The small molecule below binds the protein below.
Small molecule (SMILES): O[C@@H]1CCCC[C@H]1CNc1cc(Br)cc2[nH]ncc12

Sequence of chain 1.A:
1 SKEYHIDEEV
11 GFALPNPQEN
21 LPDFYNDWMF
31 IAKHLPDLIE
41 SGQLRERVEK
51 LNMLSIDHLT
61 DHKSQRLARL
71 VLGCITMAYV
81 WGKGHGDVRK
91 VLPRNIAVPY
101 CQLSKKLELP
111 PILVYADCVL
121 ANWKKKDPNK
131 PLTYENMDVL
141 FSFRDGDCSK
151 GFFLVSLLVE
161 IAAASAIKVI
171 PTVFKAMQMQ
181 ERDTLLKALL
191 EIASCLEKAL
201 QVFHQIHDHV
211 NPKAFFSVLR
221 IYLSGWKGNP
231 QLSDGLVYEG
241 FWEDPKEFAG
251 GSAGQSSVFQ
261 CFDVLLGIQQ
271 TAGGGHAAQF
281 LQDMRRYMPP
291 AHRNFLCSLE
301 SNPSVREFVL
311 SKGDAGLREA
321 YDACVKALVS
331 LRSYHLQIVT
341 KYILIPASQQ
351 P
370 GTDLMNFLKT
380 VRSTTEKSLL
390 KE

Binding-site contacts:
Ligand atom C14 contacts residue PHE215 of chain 1.A at 3.1 Å (hydrophobic).
Ligand atom C06 contacts residue ALA253 of chain 1.A at 3.9 Å (hydrophobic).
Ligand atom N19 contacts residue PHE152 of chain 1.A at 4.1 Å.
Ligand atom C08 contacts residue HEM1 of chain 1.C at 2.6 Å.
Ligand atom C03 contacts residue ALA253 of chain 1.A at 3.9 Å (hydrophobic).
Ligand atom C05 contacts residue SER252 of chain 1.A at 4.0 Å.
Ligand atom BR1 contacts residue CYS118 of chain 1.A at 3.7 Å.
Ligand atom C04 contacts residue PHE152 of chain 1.A at 3.5 Å (hydrophobic).
Ligand atom N07 contacts residue HEM1 of chain 1.C at 3.6 Å.
Ligand atom N19 contacts residue ALA253 of chain 1.A at 3.3 Å.
Ligand atom C12 contacts residue ARG220 of chain 1.A at 3.7 Å.
Ligand atom C06 contacts residue SER252 of chain 1.A at 3.4 Å.
Ligand atom C16 contacts residue SER252 of chain 1.A at 3.6 Å.
Ligand atom C17 contacts residue ALA253 of chain 1.A at 4.0 Å (hydrophobic).
Ligand atom BR1 contacts residue VAL119 of chain 1.A at 3.8 Å.
Ligand atom C04 contacts residue ALA253 of chain 1.A at 3.6 Å (hydrophobic).
Ligand atom N07 contacts residue GLY251 of chain 1.A at 3.0 Å (h-bond).
Ligand atom N18 contacts residue HEM1 of chain 1.C at 2.0 Å.
Ligand atom C16 contacts residue GLY251 of chain 1.A at 3.7 Å.
Ligand atom N18 contacts residue HIS335 of chain 1.A at 4.0 Å.
Ligand atom C13 contacts residue ILE343 of chain 1.A at 4.1 Å (hydrophobic).
Ligand atom C13 contacts residue PHE215 of chain 1.A at 3.4 Å (hydrophobic).
Ligand atom C05 contacts residue PHE152 of chain 1.A at 4.0 Å (hydrophobic).
Ligand atom O11 contacts residue HEM1 of chain 1.C at 3.2 Å (h-bond).
Ligand atom C08 contacts residue GLY251 of chain 1.A at 3.8 Å.
Ligand atom C17 contacts residue HEM1 of chain 1.C at 2.9 Å.
Ligand atom N19 contacts residue HEM1 of chain 1.C at 2.8 Å (h-bond).
Ligand atom N07 contacts residue SER252 of chain 1.A at 3.5 Å.
Ligand atom C03 contacts residue PHE152 of chain 1.A at 3.4 Å (hydrophobic).
Ligand atom C16 contacts residue PHE152 of chain 1.A at 4.0 Å (hydrophobic).
Ligand atom C15 contacts residue LEU223 of chain 1.A at 4.0 Å (hydrophobic).
Ligand atom N18 contacts residue ALA253 of chain 1.A at 3.7 Å.
Ligand atom C02 contacts residue PHE152 of chain 1.A at 3.6 Å (hydrophobic).
Ligand atom C06 contacts residue GLY251 of chain 1.A at 3.8 Å.
Ligand atom BR1 contacts residue PHE152 of chain 1.A at 4.0 Å.
Ligand atom C13 contacts residue ARG220 of chain 1.A at 4.1 Å.
Ligand atom C10 contacts residue HEM1 of chain 1.C at 3.4 Å.
Ligand atom BR1 contacts residue PHE153 of chain 1.A at 4.1 Å.
Ligand atom C05 contacts residue ALA253 of chain 1.A at 3.6 Å (hydrophobic).
Ligand atom C09 contacts residue HEM1 of chain 1.C at 3.6 Å.